Binding-site contacts:
Ligand atom O4D contacts residue MET191 of chain 1.D at 3.7 Å.
Ligand atom O3A contacts residue ALA153 of chain 1.D at 3.6 Å (h-bond).
Ligand atom C5D contacts residue GLY151 of chain 1.D at 3.2 Å.
Ligand atom O4' contacts residue LYS154 of chain 1.D at 3.5 Å.
Ligand atom C4 contacts residue TYR271 of chain 1.D at 3.9 Å (hydrophobic).
Ligand atom O2B contacts residue PRO310 of chain 1.D at 3.7 Å.
Ligand atom O1A contacts residue GLY309 of chain 1.D at 3.8 Å.
Ligand atom N3 contacts residue ALA153 of chain 1.D at 3.7 Å.
Ligand atom N9 contacts residue TYR271 of chain 1.D at 3.9 Å.
Ligand atom O2B contacts residue GLY309 of chain 1.D at 3.0 Å (h-bond).
Ligand atom O1A contacts residue ASN155 of chain 1.D at 3.6 Å.
Ligand atom O2B contacts residue GLY308 of chain 1.D at 3.7 Å.
Ligand atom O4' contacts residue ALA153 of chain 1.D at 3.0 Å (h-bond).
Ligand atom O4D contacts residue GLY151 of chain 1.D at 3.1 Å (h-bond).
Ligand atom O1A contacts residue ALA153 of chain 1.D at 3.6 Å (h-bond).
Ligand atom C2 contacts residue ALA153 of chain 1.D at 3.8 Å (hydrophobic).
Ligand atom C4' contacts residue ALA153 of chain 1.D at 3.8 Å (hydrophobic).
Ligand atom O1A contacts residue GLY152 of chain 1.D at 3.4 Å.
Ligand atom O3A contacts residue GLY152 of chain 1.D at 3.8 Å.
Ligand atom O2A contacts residue PRO310 of chain 1.D at 3.2 Å.
Ligand atom C2' contacts residue TYR271 of chain 1.D at 3.4 Å (hydrophobic).
Ligand atom O1D contacts residue THR150 of chain 1.D at 2.6 Å (h-bond).
Ligand atom C4D contacts residue GLY151 of chain 1.D at 3.6 Å.
Ligand atom O5' contacts residue ALA153 of chain 1.D at 2.9 Å (h-bond).
Ligand atom O1A contacts residue ARG334 of chain 1.D at 3.0 Å (salt-bridge).
Ligand atom N1 contacts residue THR186 of chain 1.D at 3.1 Å (h-bond).
Ligand atom O1B contacts residue GLY311 of chain 1.D at 3.6 Å.
Ligand atom O2A contacts residue GLY309 of chain 1.D at 3.2 Å.
Ligand atom O2D contacts residue ARG278 of chain 1.D at 3.8 Å.
Ligand atom O1B contacts residue PRO310 of chain 1.D at 3.9 Å.
Ligand atom O2B contacts residue GLY311 of chain 1.D at 3.1 Å (h-bond).
Ligand atom PA contacts residue GLY309 of chain 1.D at 3.8 Å.
Ligand atom O2B contacts residue THR312 of chain 1.D at 3.1 Å (h-bond).
Ligand atom PA contacts residue ALA153 of chain 1.D at 3.8 Å.
Ligand atom C2 contacts residue THR186 of chain 1.D at 3.6 Å.
Ligand atom PB contacts residue GLY311 of chain 1.D at 3.7 Å.
Ligand atom O1D contacts residue ARG278 of chain 1.D at 3.2 Å (salt-bridge).
Ligand atom O2' contacts residue TYR271 of chain 1.D at 2.9 Å.
Ligand atom C5D contacts residue THR312 of chain 1.D at 3.6 Å.
Ligand atom C1D contacts residue ARG278 of chain 1.D at 3.6 Å.

This protein binds this small molecule.
Small molecule (SMILES): Nc1ncnc2c1ncn2[C@@H]1O[C@H](CO[P](=O)(O)O[P](=O)(O)OC[C@H]2O[C@@H](O)[C@H](O)[C@@H]2O)[C@@H](O)[C@H]1O

Sequence of chain 1.D:
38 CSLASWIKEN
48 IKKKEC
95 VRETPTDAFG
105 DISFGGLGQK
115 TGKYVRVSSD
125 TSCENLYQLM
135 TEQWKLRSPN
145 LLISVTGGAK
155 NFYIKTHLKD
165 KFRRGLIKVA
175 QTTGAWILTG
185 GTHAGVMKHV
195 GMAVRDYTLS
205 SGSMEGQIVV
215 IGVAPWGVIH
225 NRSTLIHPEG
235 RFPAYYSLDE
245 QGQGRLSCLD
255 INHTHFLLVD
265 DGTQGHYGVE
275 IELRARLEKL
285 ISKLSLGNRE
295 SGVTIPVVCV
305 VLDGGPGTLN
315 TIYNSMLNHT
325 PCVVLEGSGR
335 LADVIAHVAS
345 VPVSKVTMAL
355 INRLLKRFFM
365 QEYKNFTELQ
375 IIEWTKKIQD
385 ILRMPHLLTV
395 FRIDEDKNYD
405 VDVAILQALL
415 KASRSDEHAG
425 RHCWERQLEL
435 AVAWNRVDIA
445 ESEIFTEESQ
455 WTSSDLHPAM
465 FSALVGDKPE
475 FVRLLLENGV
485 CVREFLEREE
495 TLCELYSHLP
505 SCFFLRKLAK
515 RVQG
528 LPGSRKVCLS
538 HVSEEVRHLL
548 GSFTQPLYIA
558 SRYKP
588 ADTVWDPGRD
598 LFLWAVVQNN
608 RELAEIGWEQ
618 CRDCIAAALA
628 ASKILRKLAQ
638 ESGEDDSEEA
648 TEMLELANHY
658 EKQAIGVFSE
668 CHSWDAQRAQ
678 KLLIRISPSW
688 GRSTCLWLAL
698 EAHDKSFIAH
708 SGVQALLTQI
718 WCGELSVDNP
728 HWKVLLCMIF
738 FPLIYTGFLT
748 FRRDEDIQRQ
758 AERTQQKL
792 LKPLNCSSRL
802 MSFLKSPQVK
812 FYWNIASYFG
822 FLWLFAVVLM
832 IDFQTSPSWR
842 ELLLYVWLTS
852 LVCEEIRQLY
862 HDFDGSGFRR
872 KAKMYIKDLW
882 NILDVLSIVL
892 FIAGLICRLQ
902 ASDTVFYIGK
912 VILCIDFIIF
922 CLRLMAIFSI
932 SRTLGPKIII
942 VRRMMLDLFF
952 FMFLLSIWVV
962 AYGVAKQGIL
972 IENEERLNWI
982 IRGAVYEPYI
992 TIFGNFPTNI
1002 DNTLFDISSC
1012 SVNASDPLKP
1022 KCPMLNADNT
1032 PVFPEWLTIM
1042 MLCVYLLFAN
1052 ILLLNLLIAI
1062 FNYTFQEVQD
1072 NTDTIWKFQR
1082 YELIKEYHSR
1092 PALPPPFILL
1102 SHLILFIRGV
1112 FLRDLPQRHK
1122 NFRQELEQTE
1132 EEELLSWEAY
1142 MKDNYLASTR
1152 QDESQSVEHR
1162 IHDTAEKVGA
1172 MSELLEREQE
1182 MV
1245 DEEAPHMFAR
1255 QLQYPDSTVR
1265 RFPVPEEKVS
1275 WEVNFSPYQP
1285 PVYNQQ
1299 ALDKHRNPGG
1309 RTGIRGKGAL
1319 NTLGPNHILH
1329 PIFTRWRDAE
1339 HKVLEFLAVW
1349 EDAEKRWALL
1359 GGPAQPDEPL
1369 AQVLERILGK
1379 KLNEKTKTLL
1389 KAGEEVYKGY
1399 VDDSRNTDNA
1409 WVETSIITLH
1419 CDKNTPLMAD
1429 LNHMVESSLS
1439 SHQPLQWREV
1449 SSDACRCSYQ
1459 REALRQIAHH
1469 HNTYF